The small molecule below binds the protein below.
Small molecule (SMILES): Nc1ncnc2c1ncn2[C@@H]1O[C@H](CO)[C@@H](O)[C@H]1O

Binding-site contacts:
Ligand atom O5' contacts residue GLU98 of chain 1.D at 4.5 Å.
Ligand atom C8 contacts residue GLU98 of chain 1.D at 3.8 Å.
Ligand atom N6 contacts residue GLU98 of chain 1.D at 3.8 Å.
Ligand atom O4' contacts residue GLU98 of chain 1.D at 4.4 Å.
Ligand atom C6 contacts residue GLU98 of chain 1.D at 4.0 Å.
Ligand atom N7 contacts residue GLU98 of chain 1.D at 3.5 Å.
Ligand atom C4 contacts residue GLU98 of chain 1.D at 4.0 Å.
Ligand atom C5 contacts residue GLU98 of chain 1.D at 3.7 Å.
Ligand atom N6 contacts residue ASN102 of chain 1.D at 2.8 Å (h-bond).
Ligand atom N1 contacts residue ARG68 of chain 1.D at 4.5 Å.
Ligand atom C2 contacts residue ARG68 of chain 1.D at 4.3 Å.
Ligand atom C6 contacts residue ASN102 of chain 1.D at 3.6 Å.
Ligand atom N3 contacts residue ARG68 of chain 1.D at 4.4 Å.
Ligand atom N1 contacts residue ASN102 of chain 1.D at 2.9 Å (h-bond).
Ligand atom N9 contacts residue GLU98 of chain 1.D at 4.0 Å.
Ligand atom C2 contacts residue ASN102 of chain 1.D at 3.8 Å.

Sequence of chain 1.D:
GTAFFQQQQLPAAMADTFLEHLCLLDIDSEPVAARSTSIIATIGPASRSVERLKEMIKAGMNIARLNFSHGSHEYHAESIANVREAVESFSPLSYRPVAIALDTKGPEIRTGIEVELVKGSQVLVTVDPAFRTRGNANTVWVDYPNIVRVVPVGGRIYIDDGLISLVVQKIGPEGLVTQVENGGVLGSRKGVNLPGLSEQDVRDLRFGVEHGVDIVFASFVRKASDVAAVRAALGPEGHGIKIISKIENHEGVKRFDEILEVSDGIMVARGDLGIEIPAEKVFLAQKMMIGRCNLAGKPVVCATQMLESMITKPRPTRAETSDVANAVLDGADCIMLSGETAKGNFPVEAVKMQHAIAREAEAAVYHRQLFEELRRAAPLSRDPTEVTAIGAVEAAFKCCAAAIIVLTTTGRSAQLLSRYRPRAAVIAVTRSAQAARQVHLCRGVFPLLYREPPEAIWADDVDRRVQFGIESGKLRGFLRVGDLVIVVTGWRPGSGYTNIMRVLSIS